Binding-site contacts:
Ligand atom C4' contacts residue DC1 of chain 1.OD at 4.5 Å.
Ligand atom N1 contacts residue GLY424 of chain 1.DA at 4.1 Å.
Ligand atom C8 contacts residue HIS415 of chain 1.DA at 3.6 Å.
Ligand atom OP2 contacts residue DC1 of chain 1.OD at 2.5 Å (h-bond).
Ligand atom C4 contacts residue PRO416 of chain 1.DA at 4.1 Å (hydrophobic).
Ligand atom C2' contacts residue HIS415 of chain 1.DA at 4.3 Å.
Ligand atom N1 contacts residue PRO205 of chain 1.DA at 4.4 Å.
Ligand atom C2 contacts residue PRO416 of chain 1.DA at 3.1 Å (hydrophobic).
Ligand atom N3 contacts residue PRO416 of chain 1.DA at 3.5 Å.
Ligand atom C2 contacts residue GLY424 of chain 1.DA at 4.2 Å.
Ligand atom N1 contacts residue PRO416 of chain 1.DA at 3.1 Å (h-bond).
Ligand atom C6 contacts residue PRO416 of chain 1.DA at 3.7 Å (hydrophobic).
Ligand atom N7 contacts residue PRO205 of chain 1.DA at 3.7 Å.
Ligand atom C5 contacts residue PRO205 of chain 1.DA at 3.6 Å (hydrophobic).
Ligand atom N6 contacts residue PRO416 of chain 1.DA at 4.3 Å.
Ligand atom C1' contacts residue PRO416 of chain 1.DA at 4.3 Å (hydrophobic).
Ligand atom N6 contacts residue SER417 of chain 1.DA at 4.3 Å.
Ligand atom N9 contacts residue PRO416 of chain 1.DA at 4.4 Å.
Ligand atom N6 contacts residue PRO205 of chain 1.DA at 3.9 Å.
Ligand atom C6 contacts residue PRO205 of chain 1.DA at 3.7 Å (hydrophobic).
Ligand atom C5 contacts residue PRO416 of chain 1.DA at 4.2 Å (hydrophobic).
Ligand atom OP1 contacts residue LYS426 of chain 1.LA at 4.5 Å.
Ligand atom C5 contacts residue HIS415 of chain 1.DA at 4.4 Å.
Ligand atom C8 contacts residue PRO205 of chain 1.DA at 4.3 Å (hydrophobic).
Ligand atom P contacts residue DC1 of chain 1.OD at 1.6 Å.
Ligand atom N7 contacts residue HIS415 of chain 1.DA at 3.6 Å.
Ligand atom N6 contacts residue ASN394 of chain 1.DA at 4.0 Å.
Ligand atom N9 contacts residue HIS415 of chain 1.DA at 4.3 Å.
Ligand atom C5' contacts residue DC1 of chain 1.OD at 3.1 Å.
Ligand atom C4 contacts residue PRO205 of chain 1.DA at 4.2 Å (hydrophobic).
Ligand atom O5' contacts residue DC1 of chain 1.OD at 2.5 Å (h-bond).
Ligand atom OP1 contacts residue DC1 of chain 1.OD at 2.5 Å (h-bond).
Ligand atom N1 contacts residue VAL204 of chain 1.DA at 4.4 Å.

This small molecule binds to this protein.
Small molecule (SMILES): Nc1ncnc2c1ncn2[C@H]1C[C@H](O)[C@@H](COP(=O)(O)O)O1

Sequence of chain 1.DA:
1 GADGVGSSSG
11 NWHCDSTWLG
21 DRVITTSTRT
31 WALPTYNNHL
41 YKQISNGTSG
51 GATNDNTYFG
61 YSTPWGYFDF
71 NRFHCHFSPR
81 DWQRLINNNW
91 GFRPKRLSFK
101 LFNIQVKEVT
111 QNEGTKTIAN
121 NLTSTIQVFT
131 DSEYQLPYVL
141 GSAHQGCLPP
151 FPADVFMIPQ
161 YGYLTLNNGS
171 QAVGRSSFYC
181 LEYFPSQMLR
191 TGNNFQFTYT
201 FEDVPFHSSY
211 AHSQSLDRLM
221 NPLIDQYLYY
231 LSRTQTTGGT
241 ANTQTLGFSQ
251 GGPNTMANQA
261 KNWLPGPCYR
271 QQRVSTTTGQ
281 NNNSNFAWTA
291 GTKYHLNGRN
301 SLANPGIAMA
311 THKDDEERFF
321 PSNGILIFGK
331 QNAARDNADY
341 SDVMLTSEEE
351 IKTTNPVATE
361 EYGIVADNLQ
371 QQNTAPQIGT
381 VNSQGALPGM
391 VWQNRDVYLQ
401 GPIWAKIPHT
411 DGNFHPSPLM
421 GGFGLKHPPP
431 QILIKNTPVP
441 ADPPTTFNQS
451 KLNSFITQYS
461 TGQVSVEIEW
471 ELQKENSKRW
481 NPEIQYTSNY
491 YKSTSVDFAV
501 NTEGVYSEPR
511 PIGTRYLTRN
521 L

Sequence of chain 1.LA:
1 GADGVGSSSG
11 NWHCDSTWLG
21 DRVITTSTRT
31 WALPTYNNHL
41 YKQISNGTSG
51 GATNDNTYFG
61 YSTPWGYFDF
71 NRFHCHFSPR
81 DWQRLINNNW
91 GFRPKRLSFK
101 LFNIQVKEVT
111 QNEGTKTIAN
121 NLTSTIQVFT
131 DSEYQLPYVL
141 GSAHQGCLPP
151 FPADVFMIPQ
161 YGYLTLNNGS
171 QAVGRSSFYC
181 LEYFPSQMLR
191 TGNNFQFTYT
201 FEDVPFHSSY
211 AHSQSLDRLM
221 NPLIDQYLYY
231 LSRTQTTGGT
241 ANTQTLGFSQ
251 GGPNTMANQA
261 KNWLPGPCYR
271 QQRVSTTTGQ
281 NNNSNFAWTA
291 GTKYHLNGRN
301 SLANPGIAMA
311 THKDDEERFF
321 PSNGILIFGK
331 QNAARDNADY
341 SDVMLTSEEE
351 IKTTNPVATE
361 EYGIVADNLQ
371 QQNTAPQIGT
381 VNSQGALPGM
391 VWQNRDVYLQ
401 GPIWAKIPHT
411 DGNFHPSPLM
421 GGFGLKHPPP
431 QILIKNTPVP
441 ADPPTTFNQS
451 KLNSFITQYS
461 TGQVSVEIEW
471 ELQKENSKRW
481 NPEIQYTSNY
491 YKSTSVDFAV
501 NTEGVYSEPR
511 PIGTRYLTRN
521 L